Binding-site contacts:
Ligand atom C07 contacts residue ASN47 of chain 2.A at 4.0 Å.
Ligand atom C06 contacts residue ASN47 of chain 2.A at 4.3 Å.
Ligand atom C05 contacts residue GLU44 of chain 2.A at 4.1 Å.
Ligand atom C23 contacts residue GLU44 of chain 2.A at 3.7 Å.
Ligand atom N01 contacts residue GLU19 of chain 2.A at 2.7 Å (salt-bridge).
Ligand atom C17 contacts residue LEU223 of chain 2.A at 4.2 Å (hydrophobic).
Ligand atom C08 contacts residue ASN47 of chain 2.A at 4.1 Å.
Ligand atom N01 contacts residue VAL51 of chain 2.A at 3.8 Å.
Ligand atom C27 contacts residue GLU44 of chain 2.A at 3.7 Å.
Ligand atom C10 contacts residue 0B71 of chain 2.G at 3.5 Å.
Ligand atom C23 contacts residue CSO43 of chain 2.A at 4.0 Å.
Ligand atom S21 contacts residue ASN47 of chain 2.A at 4.0 Å.
Ligand atom C23 contacts residue 0B71 of chain 2.G at 3.6 Å.
Ligand atom C24 contacts residue GLU44 of chain 2.A at 3.8 Å.
Ligand atom C26 contacts residue GLU44 of chain 2.A at 3.8 Å.
Ligand atom C15 contacts residue 0B71 of chain 2.G at 3.8 Å.
Ligand atom C25 contacts residue 0B71 of chain 2.G at 3.8 Å.
Ligand atom C14 contacts residue 0B71 of chain 2.G at 3.5 Å.
Ligand atom C08 contacts residue 0B71 of chain 2.G at 3.3 Å.
Ligand atom N09 contacts residue 0B71 of chain 2.G at 3.3 Å.
Ligand atom O11 contacts residue ASN47 of chain 2.A at 2.9 Å (h-bond).
Ligand atom C15 contacts residue LEU223 of chain 2.A at 3.9 Å (hydrophobic).
Ligand atom C12 contacts residue 0B71 of chain 2.G at 3.3 Å.
Ligand atom C20 contacts residue 0B71 of chain 2.G at 3.7 Å.
Ligand atom C13 contacts residue 0B71 of chain 2.G at 3.4 Å.
Ligand atom C23 contacts residue ASN47 of chain 2.A at 4.0 Å.
Ligand atom C19 contacts residue 0B71 of chain 2.G at 3.7 Å.
Ligand atom N18 contacts residue 0B71 of chain 2.G at 4.1 Å.
Ligand atom C25 contacts residue GLU44 of chain 2.A at 3.8 Å.
Ligand atom O11 contacts residue 0B71 of chain 2.G at 3.2 Å.
Ligand atom C10 contacts residue ASN47 of chain 2.A at 4.1 Å.
Ligand atom N03 contacts residue GLU19 of chain 2.A at 3.0 Å (salt-bridge).
Ligand atom C04 contacts residue ASN47 of chain 2.A at 4.2 Å.
Ligand atom C16 contacts residue LEU223 of chain 2.A at 3.2 Å (hydrophobic).
Ligand atom C02 contacts residue GLU19 of chain 2.A at 3.6 Å.
Ligand atom C19 contacts residue LEU223 of chain 2.A at 4.1 Å (hydrophobic).
Ligand atom C24 contacts residue CSO43 of chain 2.A at 3.8 Å.
Ligand atom C24 contacts residue 0B71 of chain 2.G at 3.7 Å.
Ligand atom N03 contacts residue LEU48 of chain 2.A at 3.4 Å.
Ligand atom C22 contacts residue GLU44 of chain 2.A at 3.9 Å.

The small molecule below binds the protein below.
Small molecule (SMILES): [H]/N=C(\N)c1cc(-c2ccccc2)c(CNC(=O)c2ccc3cc[nH]c3c2)s1

Sequence of chain 2.A:
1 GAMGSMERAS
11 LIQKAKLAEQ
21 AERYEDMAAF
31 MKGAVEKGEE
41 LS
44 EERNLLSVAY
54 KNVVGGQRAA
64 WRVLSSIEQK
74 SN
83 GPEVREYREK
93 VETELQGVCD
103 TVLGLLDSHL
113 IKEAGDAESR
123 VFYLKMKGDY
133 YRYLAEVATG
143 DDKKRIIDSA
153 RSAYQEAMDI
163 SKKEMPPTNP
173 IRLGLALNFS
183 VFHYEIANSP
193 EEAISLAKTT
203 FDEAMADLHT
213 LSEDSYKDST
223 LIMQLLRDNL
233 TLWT